The small molecule below binds the protein below.
Small molecule (SMILES): CC(C)CN(c1ccc(-n2cccc2C(=O)O)cc1NC(=O)Nc1ccc(Cl)cc1F)C1CCCCC1

Binding-site contacts:
Ligand atom C16 contacts residue PHE270 of chain 1.B at 3.5 Å (hydrophobic).
Ligand atom CL1 contacts residue CYS129 of chain 1.B at 3.5 Å.
Ligand atom CL1 contacts residue GLY262 of chain 1.B at 3.5 Å.
Ligand atom N4 contacts residue TYR126 of chain 1.B at 3.5 Å.
Ligand atom C20 contacts residue VAL166 of chain 1.B at 3.9 Å (hydrophobic).
Ligand atom O3 contacts residue PHE163 of chain 1.B at 3.2 Å.
Ligand atom C2 contacts residue HIS346 of chain 1.B at 3.4 Å.
Ligand atom C13 contacts residue PHE214 of chain 1.B at 3.8 Å (hydrophobic).
Ligand atom O1 contacts residue ALA264 of chain 1.B at 3.6 Å.
Ligand atom N4 contacts residue SER167 of chain 1.B at 3.4 Å (h-bond).
Ligand atom C27 contacts residue GLY262 of chain 1.B at 3.6 Å.
Ligand atom C8 contacts residue ILE354 of chain 1.B at 3.3 Å (hydrophobic).
Ligand atom C24 contacts residue VAL130 of chain 1.B at 3.5 Å (hydrophobic).
Ligand atom N4 contacts residue PHE163 of chain 1.B at 3.8 Å.
Ligand atom C14 contacts residue ALA264 of chain 1.B at 3.7 Å (hydrophobic).
Ligand atom C22 contacts residue PHE163 of chain 1.B at 3.3 Å (hydrophobic).
Ligand atom C28 contacts residue TYR126 of chain 1.B at 3.4 Å (hydrophobic).
Ligand atom F1 contacts residue VAL130 of chain 1.B at 3.1 Å.
Ligand atom O3 contacts residue ALA264 of chain 1.B at 3.8 Å.
Ligand atom C28 contacts residue SER263 of chain 1.B at 3.3 Å.
Ligand atom C23 contacts residue TYR126 of chain 1.B at 3.4 Å (hydrophobic).
Ligand atom F1 contacts residue SER167 of chain 1.B at 3.5 Å.
Ligand atom C18 contacts residue VAL166 of chain 1.B at 3.3 Å (hydrophobic).
Ligand atom C24 contacts residue PHE163 of chain 1.B at 3.5 Å (hydrophobic).
Ligand atom C18 contacts residue VAL170 of chain 1.B at 3.3 Å (hydrophobic).
Ligand atom C25 contacts residue VAL130 of chain 1.B at 3.8 Å (hydrophobic).
Ligand atom C18 contacts residue SER167 of chain 1.B at 3.8 Å.
Ligand atom C25 contacts residue CYS129 of chain 1.B at 3.7 Å (hydrophobic).
Ligand atom F1 contacts residue PHE164 of chain 1.B at 3.6 Å.
Ligand atom O1 contacts residue HIS346 of chain 1.B at 3.5 Å (h-bond).
Ligand atom C19 contacts residue VAL166 of chain 1.B at 3.4 Å (hydrophobic).
Ligand atom N3 contacts residue SER167 of chain 1.B at 3.7 Å.
Ligand atom C24 contacts residue TYR126 of chain 1.B at 3.8 Å (hydrophobic).
Ligand atom C20 contacts residue ILE217 of chain 1.B at 3.5 Å (hydrophobic).
Ligand atom F1 contacts residue PHE163 of chain 1.B at 3.0 Å.
Ligand atom C17 contacts residue VAL170 of chain 1.B at 3.6 Å (hydrophobic).
Ligand atom C1 contacts residue HIS346 of chain 1.B at 3.6 Å.
Ligand atom C9 contacts residue ILE354 of chain 1.B at 3.2 Å (hydrophobic).
Ligand atom C15 contacts residue TYR126 of chain 1.B at 3.7 Å (hydrophobic).
Ligand atom C27 contacts residue SER263 of chain 1.B at 3.5 Å.

Sequence of chain 1.B:
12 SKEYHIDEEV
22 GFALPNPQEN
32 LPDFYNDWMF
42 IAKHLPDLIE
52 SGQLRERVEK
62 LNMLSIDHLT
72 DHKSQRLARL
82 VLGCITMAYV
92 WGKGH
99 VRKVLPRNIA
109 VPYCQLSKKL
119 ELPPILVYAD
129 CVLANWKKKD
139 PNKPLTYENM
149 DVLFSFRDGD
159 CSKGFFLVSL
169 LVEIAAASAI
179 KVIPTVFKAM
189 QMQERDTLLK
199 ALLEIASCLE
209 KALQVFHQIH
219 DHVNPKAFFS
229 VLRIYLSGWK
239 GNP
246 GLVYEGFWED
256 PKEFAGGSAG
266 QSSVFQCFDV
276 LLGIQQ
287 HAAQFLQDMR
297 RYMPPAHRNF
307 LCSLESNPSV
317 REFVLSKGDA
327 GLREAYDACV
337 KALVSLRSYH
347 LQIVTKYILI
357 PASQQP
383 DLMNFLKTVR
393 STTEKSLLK